Binding-site contacts:
Ligand atom N1 contacts residue LEU115 of chain 1.A at 4.1 Å.
Ligand atom C6 contacts residue ALA60 of chain 1.A at 3.8 Å (hydrophobic).
Ligand atom N6 contacts residue LEU164 of chain 1.A at 3.9 Å.
Ligand atom N6 contacts residue LEU115 of chain 1.A at 4.3 Å.
Ligand atom O2' contacts residue VAL47 of chain 1.A at 4.2 Å.
Ligand atom O3' contacts residue ILE39 of chain 1.A at 4.3 Å.
Ligand atom C4 contacts residue LEU164 of chain 1.A at 4.1 Å (hydrophobic).
Ligand atom C5 contacts residue LEU164 of chain 1.A at 3.9 Å (hydrophobic).
Ligand atom C6 contacts residue ASP114 of chain 1.A at 4.1 Å.
Ligand atom O2' contacts residue GLY40 of chain 1.A at 4.2 Å.
Ligand atom C4' contacts residue ASP119 of chain 1.A at 3.2 Å.
Ligand atom O5' contacts residue THR118 of chain 1.A at 3.9 Å.
Ligand atom N6 contacts residue ALA60 of chain 1.A at 3.4 Å.
Ligand atom C7 contacts residue LEU164 of chain 1.A at 4.0 Å (hydrophobic).
Ligand atom O3' contacts residue GLY40 of chain 1.A at 4.3 Å.
Ligand atom IAE contacts residue LEU164 of chain 1.A at 4.1 Å.
Ligand atom C3' contacts residue ILE39 of chain 1.A at 3.8 Å (hydrophobic).
Ligand atom O5' contacts residue ASP119 of chain 1.A at 2.8 Å (salt-bridge).
Ligand atom O5' contacts residue LYS122 of chain 1.A at 2.6 Å (salt-bridge).
Ligand atom N1 contacts residue ALA60 of chain 1.A at 4.1 Å.
Ligand atom IAE contacts residue LYS62 of chain 1.A at 4.2 Å.
Ligand atom N9 contacts residue LEU164 of chain 1.A at 4.3 Å.
Ligand atom O4' contacts residue ASP119 of chain 1.A at 3.3 Å (salt-bridge).
Ligand atom O2' contacts residue GLU41 of chain 1.A at 3.4 Å (salt-bridge).
Ligand atom C4' contacts residue LYS122 of chain 1.A at 4.3 Å.
Ligand atom C5' contacts residue ASP119 of chain 1.A at 3.1 Å.
Ligand atom C2' contacts residue VAL47 of chain 1.A at 4.3 Å (hydrophobic).
Ligand atom IAE contacts residue GLN113 of chain 1.A at 3.0 Å.
Ligand atom C2 contacts residue MET116 of chain 1.A at 3.1 Å (hydrophobic).
Ligand atom C6 contacts residue MET116 of chain 1.A at 4.0 Å (hydrophobic).
Ligand atom C5' contacts residue LYS122 of chain 1.A at 3.7 Å.
Ligand atom O4' contacts residue LEU164 of chain 1.A at 4.3 Å.
Ligand atom C5' contacts residue THR118 of chain 1.A at 4.3 Å.
Ligand atom N3 contacts residue MET116 of chain 1.A at 4.3 Å.
Ligand atom C6 contacts residue LEU164 of chain 1.A at 4.0 Å (hydrophobic).
Ligand atom N6 contacts residue ASP114 of chain 1.A at 2.9 Å (salt-bridge).
Ligand atom C2' contacts residue ILE39 of chain 1.A at 4.0 Å (hydrophobic).
Ligand atom N1 contacts residue MET116 of chain 1.A at 3.1 Å (h-bond).
Ligand atom O2' contacts residue GLY42 of chain 1.A at 4.2 Å.
Ligand atom N6 contacts residue MET116 of chain 1.A at 4.0 Å.

This small molecule binds to this protein.
Small molecule (SMILES): Nc1ncnc2c1c(I)cn2[C@@H]1O[C@H](CO)[C@@H](O)[C@H]1O

Sequence of chain 1.A:
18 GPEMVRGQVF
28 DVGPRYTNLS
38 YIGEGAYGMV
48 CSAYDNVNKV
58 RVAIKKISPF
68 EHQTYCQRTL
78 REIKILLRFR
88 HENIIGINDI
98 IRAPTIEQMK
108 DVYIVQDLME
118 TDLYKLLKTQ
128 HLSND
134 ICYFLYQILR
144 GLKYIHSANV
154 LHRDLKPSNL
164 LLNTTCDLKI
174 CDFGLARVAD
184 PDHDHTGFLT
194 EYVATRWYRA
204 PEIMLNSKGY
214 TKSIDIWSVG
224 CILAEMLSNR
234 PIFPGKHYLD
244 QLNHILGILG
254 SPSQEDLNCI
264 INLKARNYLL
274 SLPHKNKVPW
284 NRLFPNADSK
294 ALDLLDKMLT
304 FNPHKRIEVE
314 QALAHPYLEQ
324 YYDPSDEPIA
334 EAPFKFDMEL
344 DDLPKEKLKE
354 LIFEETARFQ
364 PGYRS